Binding-site contacts:
Ligand atom O4 contacts residue ALA207 of chain 2.A at 3.3 Å.
Ligand atom C6 contacts residue ASN14 of chain 2.A at 2.3 Å.
Ligand atom C5 contacts residue ARG228 of chain 2.A at 3.5 Å.
Ligand atom C3 contacts residue LEU99 of chain 2.A at 3.0 Å (hydrophobic).
Ligand atom C5 contacts residue GLY227 of chain 2.A at 3.8 Å.
Ligand atom C6 contacts residue ASP208 of chain 2.A at 3.3 Å.
Ligand atom O5 contacts residue ASP208 of chain 2.A at 3.4 Å (salt-bridge).
Ligand atom O4 contacts residue THR226 of chain 2.A at 2.6 Å (h-bond).
Ligand atom O6 contacts residue ASP208 of chain 2.A at 2.6 Å (salt-bridge).
Ligand atom C3 contacts residue GLY224 of chain 2.A at 3.7 Å.
Ligand atom C1 contacts residue ARG228 of chain 2.A at 3.4 Å.
Ligand atom O5 contacts residue GLY227 of chain 2.A at 2.9 Å.
Ligand atom C4 contacts residue ASP208 of chain 2.A at 3.5 Å.
Ligand atom O6 contacts residue TYR12 of chain 2.A at 2.4 Å.
Ligand atom O4 contacts residue GLY224 of chain 2.A at 3.9 Å.
Ligand atom C3 contacts residue GLY98 of chain 2.A at 3.6 Å.
Ligand atom O4 contacts residue GLY98 of chain 2.A at 3.5 Å.
Ligand atom O4 contacts residue ASP208 of chain 2.A at 2.8 Å (salt-bridge).
Ligand atom C5 contacts residue ASN14 of chain 2.A at 3.7 Å.
Ligand atom O5 contacts residue ARG228 of chain 2.A at 2.6 Å (salt-bridge).
Ligand atom O3 contacts residue GLY224 of chain 2.A at 2.5 Å (h-bond).
Ligand atom C5 contacts residue ASP208 of chain 2.A at 2.8 Å.
Ligand atom O1 contacts residue GLY227 of chain 2.A at 3.5 Å.
Ligand atom O4 contacts residue LEU99 of chain 2.A at 3.3 Å (h-bond).
Ligand atom C6 contacts residue ARG228 of chain 2.A at 3.8 Å.
Ligand atom O2 contacts residue ARG228 of chain 2.A at 3.0 Å (salt-bridge).
Ligand atom O2 contacts residue LEU229 of chain 2.A at 3.4 Å.
Ligand atom C4 contacts residue THR226 of chain 2.A at 3.8 Å.
Ligand atom O3 contacts residue LEU99 of chain 2.A at 2.9 Å.
Ligand atom C3 contacts residue THR226 of chain 2.A at 3.2 Å.
Ligand atom O3 contacts residue THR226 of chain 2.A at 2.9 Å (h-bond).
Ligand atom O2 contacts residue GLY98 of chain 2.A at 3.9 Å.
Ligand atom C4 contacts residue LEU99 of chain 2.A at 3.7 Å (hydrophobic).
Ligand atom C6 contacts residue TYR12 of chain 2.A at 3.5 Å (hydrophobic).
Ligand atom O6 contacts residue ASN14 of chain 2.A at 2.4 Å (h-bond).
Ligand atom O1 contacts residue ARG228 of chain 2.A at 3.1 Å (salt-bridge).
Ligand atom O4 contacts residue TYR100 of chain 2.A at 3.2 Å (h-bond).
Ligand atom O3 contacts residue LEU229 of chain 2.A at 3.3 Å.
Ligand atom C1 contacts residue GLY227 of chain 2.A at 3.7 Å.
Ligand atom O2 contacts residue LEU99 of chain 2.A at 3.8 Å.

Sequence of chain 2.A:
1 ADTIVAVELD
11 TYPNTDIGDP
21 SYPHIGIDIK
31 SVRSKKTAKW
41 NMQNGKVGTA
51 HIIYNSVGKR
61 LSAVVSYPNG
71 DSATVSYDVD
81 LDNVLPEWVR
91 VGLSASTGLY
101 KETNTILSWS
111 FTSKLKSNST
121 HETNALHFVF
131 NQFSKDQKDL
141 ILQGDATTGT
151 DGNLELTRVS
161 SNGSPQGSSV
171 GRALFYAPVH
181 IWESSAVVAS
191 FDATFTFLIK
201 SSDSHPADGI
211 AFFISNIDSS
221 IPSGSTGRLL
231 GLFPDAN

The small molecule below binds the protein below.
Small molecule (SMILES): OC[C@H]1O[C@H](O[C@H]2O[C@H](CO)[C@@H](O)[C@H](O)[C@H]2O)[C@H](O)[C@@H](O)[C@@H]1O